Binding-site contacts:
Ligand atom C13 contacts residue LEU157 of chain 1.A at 3.7 Å (hydrophobic).
Ligand atom C3 contacts residue TYR37 of chain 1.A at 3.5 Å (hydrophobic).
Ligand atom C1 contacts residue CYS167 of chain 1.A at 3.8 Å (hydrophobic).
Ligand atom C8 contacts residue LEU157 of chain 1.A at 3.6 Å (hydrophobic).
Ligand atom F contacts residue GLU110 of chain 1.A at 3.7 Å.
Ligand atom F contacts residue LYS115 of chain 1.A at 3.3 Å.
Ligand atom C4 contacts residue TYR37 of chain 1.A at 3.8 Å (hydrophobic).
Ligand atom N4 contacts residue ASP107 of chain 1.A at 3.6 Å.
Ligand atom N2 contacts residue CYS167 of chain 1.A at 3.9 Å.
Ligand atom N3 contacts residue MET109 of chain 1.A at 3.6 Å.
Ligand atom C4 contacts residue ASN155 of chain 1.A at 3.9 Å.
Ligand atom C11 contacts residue LEU157 of chain 1.A at 3.9 Å (hydrophobic).
Ligand atom C16 contacts residue MET109 of chain 1.A at 3.3 Å (hydrophobic).
Ligand atom N3 contacts residue LEU108 of chain 1.A at 3.9 Å.
Ligand atom C16 contacts residue GLU110 of chain 1.A at 3.7 Å.
Ligand atom C16 contacts residue THR111 of chain 1.A at 3.8 Å.
Ligand atom F contacts residue THR111 of chain 1.A at 3.3 Å.
Ligand atom C7 contacts residue LEU157 of chain 1.A at 3.8 Å (hydrophobic).
Ligand atom C8 contacts residue ASP107 of chain 1.A at 3.9 Å.
Ligand atom C14 contacts residue ASP112 of chain 1.A at 3.6 Å.
Ligand atom C9 contacts residue GLN106 of chain 1.A at 3.5 Å.
Ligand atom C3 contacts residue ASP168 of chain 1.A at 3.4 Å.
Ligand atom N4 contacts residue LEU108 of chain 1.A at 3.8 Å.
Ligand atom C6 contacts residue LEU157 of chain 1.A at 3.9 Å (hydrophobic).
Ligand atom N3 contacts residue ALA53 of chain 1.A at 3.4 Å.
Ligand atom N3 contacts residue ASP107 of chain 1.A at 2.8 Å (salt-bridge).
Ligand atom C2 contacts residue ASP168 of chain 1.A at 3.7 Å.
Ligand atom C10 contacts residue GLN106 of chain 1.A at 3.6 Å.
Ligand atom N4 contacts residue MET109 of chain 1.A at 2.9 Å (h-bond).
Ligand atom C5 contacts residue CYS167 of chain 1.A at 3.9 Å (hydrophobic).
Ligand atom C14 contacts residue ILE32 of chain 1.A at 3.8 Å (hydrophobic).
Ligand atom C17 contacts residue LEU108 of chain 1.A at 3.9 Å (hydrophobic).
Ligand atom C9 contacts residue ALA53 of chain 1.A at 3.9 Å (hydrophobic).
Ligand atom C17 contacts residue MET109 of chain 1.A at 3.0 Å (hydrophobic).
Ligand atom C13 contacts residue ILE32 of chain 1.A at 3.9 Å (hydrophobic).
Ligand atom C3 contacts residue ASN155 of chain 1.A at 3.9 Å.
Ligand atom N3 contacts residue LEU157 of chain 1.A at 3.7 Å.
Ligand atom C15 contacts residue THR111 of chain 1.A at 3.6 Å.
Ligand atom C8 contacts residue ALA53 of chain 1.A at 3.6 Å (hydrophobic).
Ligand atom C1 contacts residue VAL40 of chain 1.A at 4.0 Å (hydrophobic).

The small molecule below binds the protein below.
Small molecule (SMILES): Fc1ccc(-c2[nH]nc3c2CN(c2ccccn2)CC3)cc1

Sequence of chain 1.A:
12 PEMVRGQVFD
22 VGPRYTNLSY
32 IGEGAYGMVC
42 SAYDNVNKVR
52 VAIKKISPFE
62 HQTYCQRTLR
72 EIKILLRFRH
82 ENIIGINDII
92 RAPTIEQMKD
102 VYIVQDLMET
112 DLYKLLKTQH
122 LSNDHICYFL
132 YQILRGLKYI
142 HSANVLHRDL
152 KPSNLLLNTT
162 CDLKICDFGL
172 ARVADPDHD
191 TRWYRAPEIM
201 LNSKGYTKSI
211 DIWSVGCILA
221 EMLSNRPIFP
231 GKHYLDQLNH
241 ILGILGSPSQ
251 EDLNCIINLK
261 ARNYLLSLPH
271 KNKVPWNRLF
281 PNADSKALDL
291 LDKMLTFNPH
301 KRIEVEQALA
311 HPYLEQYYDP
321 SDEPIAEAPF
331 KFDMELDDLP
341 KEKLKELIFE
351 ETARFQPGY